Sequence of chain 1.B:
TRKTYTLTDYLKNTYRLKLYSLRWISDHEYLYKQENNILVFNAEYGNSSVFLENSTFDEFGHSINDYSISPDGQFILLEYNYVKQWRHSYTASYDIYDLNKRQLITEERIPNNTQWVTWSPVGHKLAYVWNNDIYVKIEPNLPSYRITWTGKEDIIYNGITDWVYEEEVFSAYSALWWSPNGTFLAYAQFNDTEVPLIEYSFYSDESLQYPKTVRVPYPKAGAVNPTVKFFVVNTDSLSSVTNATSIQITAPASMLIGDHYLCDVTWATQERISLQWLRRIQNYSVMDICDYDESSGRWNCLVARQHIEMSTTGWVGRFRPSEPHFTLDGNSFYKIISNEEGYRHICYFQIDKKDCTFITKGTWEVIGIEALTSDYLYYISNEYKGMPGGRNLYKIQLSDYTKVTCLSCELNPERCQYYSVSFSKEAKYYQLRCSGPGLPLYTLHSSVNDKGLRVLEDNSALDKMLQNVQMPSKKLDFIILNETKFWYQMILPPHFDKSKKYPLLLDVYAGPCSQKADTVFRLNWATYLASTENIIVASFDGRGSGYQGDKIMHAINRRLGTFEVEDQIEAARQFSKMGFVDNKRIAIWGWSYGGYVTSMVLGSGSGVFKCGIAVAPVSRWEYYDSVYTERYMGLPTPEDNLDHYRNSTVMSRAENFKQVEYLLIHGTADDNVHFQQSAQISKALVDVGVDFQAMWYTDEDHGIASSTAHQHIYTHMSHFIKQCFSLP

The protein below binds the small molecule below.
Small molecule (SMILES): CC(=O)N[C@H]1[C@H](O[C@H]2[C@H](O)[C@@H](NC(C)=O)CO[C@@H]2CO)O[C@H](CO)[C@@H](O)[C@@H]1O

Binding-site contacts:
Ligand atom O5 contacts residue ASN281 of chain 1.B at 2.4 Å (h-bond).
Ligand atom O3 contacts residue TRP187 of chain 1.B at 4.5 Å.
Ligand atom C2 contacts residue TRP187 of chain 1.B at 4.2 Å (hydrophobic).
Ligand atom C1 contacts residue TRP187 of chain 1.B at 3.7 Å (hydrophobic).
Ligand atom O7 contacts residue ASN281 of chain 1.B at 3.2 Å (h-bond).
Ligand atom C3 contacts residue TRP187 of chain 1.B at 3.9 Å (hydrophobic).
Ligand atom C1 contacts residue ASN281 of chain 1.B at 1.4 Å.
Ligand atom C7 contacts residue TRP187 of chain 1.B at 4.1 Å (hydrophobic).
Ligand atom C5 contacts residue ASN281 of chain 1.B at 3.7 Å.
Ligand atom N2 contacts residue ASN281 of chain 1.B at 2.8 Å (h-bond).
Ligand atom C8 contacts residue ASN281 of chain 1.B at 4.3 Å.
Ligand atom C7 contacts residue THR188 of chain 1.B at 4.5 Å.
Ligand atom C8 contacts residue TRP187 of chain 1.B at 3.7 Å (hydrophobic).
Ligand atom C4 contacts residue ASN281 of chain 1.B at 4.2 Å.
Ligand atom C2 contacts residue ASN281 of chain 1.B at 2.4 Å.
Ligand atom C7 contacts residue ASN281 of chain 1.B at 3.2 Å.
Ligand atom O7 contacts residue THR188 of chain 1.B at 3.5 Å.
Ligand atom N2 contacts residue TRP187 of chain 1.B at 3.5 Å.
Ligand atom C3 contacts residue ASN281 of chain 1.B at 3.8 Å.